Binding-site contacts:
Ligand atom C4A contacts residue ARG174 of chain 1.D at 3.4 Å.
Ligand atom PC contacts residue LYS20 of chain 1.D at 3.3 Å.
Ligand atom O2D contacts residue LYS20 of chain 1.D at 2.8 Å (salt-bridge).
Ligand atom O1C contacts residue LYS20 of chain 1.D at 3.4 Å (salt-bridge).
Ligand atom C5B contacts residue PHE87 of chain 1.D at 3.5 Å (hydrophobic).
Ligand atom N3A contacts residue ARG174 of chain 1.D at 3.5 Å (salt-bridge).
Ligand atom C8A contacts residue THR22 of chain 1.D at 3.0 Å.
Ligand atom O1A contacts residue MET44 of chain 1.D at 3.3 Å.
Ligand atom C2B contacts residue PHE87 of chain 1.D at 3.3 Å (hydrophobic).
Ligand atom O1A contacts residue GLU42 of chain 1.D at 2.7 Å (salt-bridge).
Ligand atom O1A contacts residue TRP47 of chain 1.D at 3.5 Å.
Ligand atom O1D contacts residue GLY19 of chain 1.D at 2.6 Å (h-bond).
Ligand atom O2D contacts residue SER21 of chain 1.D at 2.5 Å (h-bond).
Ligand atom O3C contacts residue GLY17 of chain 1.D at 2.8 Å (h-bond).
Ligand atom C2F contacts residue THR22 of chain 1.D at 3.5 Å.
Ligand atom N1A contacts residue GLY292 of chain 1.D at 3.4 Å (h-bond).
Ligand atom O2C contacts residue LYS20 of chain 1.D at 2.4 Å (salt-bridge).
Ligand atom N3B contacts residue GLN84 of chain 1.D at 3.2 Å (h-bond).
Ligand atom O1D contacts residue GLY17 of chain 1.D at 3.2 Å.
Ligand atom O4B contacts residue GLN84 of chain 1.D at 2.8 Å (h-bond).
Ligand atom O2D contacts residue GLY19 of chain 1.D at 3.2 Å.
Ligand atom N1B contacts residue PHE87 of chain 1.D at 3.3 Å.
Ligand atom N6A contacts residue GLY292 of chain 1.D at 2.8 Å (h-bond).
Ligand atom C6A contacts residue ARG174 of chain 1.D at 3.2 Å.
Ligand atom O1D contacts residue ILE18 of chain 1.D at 3.2 Å (h-bond).
Ligand atom O2E contacts residue THR22 of chain 1.D at 2.7 Å (h-bond).
Ligand atom C4B contacts residue PHE130 of chain 1.D at 3.5 Å (hydrophobic).
Ligand atom N6A contacts residue THR293 of chain 1.D at 3.3 Å.
Ligand atom C6A contacts residue GLY292 of chain 1.D at 3.5 Å.
Ligand atom O3E contacts residue TYR60 of chain 1.D at 2.1 Å (h-bond).
Ligand atom N3B contacts residue PHE130 of chain 1.D at 3.4 Å.
Ligand atom N1A contacts residue ARG174 of chain 1.D at 3.0 Å (salt-bridge).
Ligand atom C2A contacts residue ARG174 of chain 1.D at 3.4 Å.
Ligand atom O1C contacts residue SER21 of chain 1.D at 3.5 Å.
Ligand atom C3E contacts residue TYR60 of chain 1.D at 3.2 Å (hydrophobic).
Ligand atom C6B contacts residue PHE87 of chain 1.D at 3.3 Å (hydrophobic).
Ligand atom C2E contacts residue TYR60 of chain 1.D at 3.3 Å (hydrophobic).
Ligand atom N6A contacts residue PRO294 of chain 1.D at 3.0 Å (h-bond).
Ligand atom C5A contacts residue ARG174 of chain 1.D at 3.3 Å.
Ligand atom O4B contacts residue PHE130 of chain 1.D at 3.5 Å.

The small molecule below binds the protein below.
Small molecule (SMILES): Cc1cn([C@H]2C[C@H](O)[C@@H](CO[P](=O)(O)O[P](=O)(O)O[P](=O)(O)O[P](=O)(O)O[P](=O)(O)OC[C@H]3O[C@@H](n4cnc5c(N)ncnc54)[C@H](O)[C@@H]3O)O2)c(=O)[nH]c1=O

Sequence of chain 1.D:
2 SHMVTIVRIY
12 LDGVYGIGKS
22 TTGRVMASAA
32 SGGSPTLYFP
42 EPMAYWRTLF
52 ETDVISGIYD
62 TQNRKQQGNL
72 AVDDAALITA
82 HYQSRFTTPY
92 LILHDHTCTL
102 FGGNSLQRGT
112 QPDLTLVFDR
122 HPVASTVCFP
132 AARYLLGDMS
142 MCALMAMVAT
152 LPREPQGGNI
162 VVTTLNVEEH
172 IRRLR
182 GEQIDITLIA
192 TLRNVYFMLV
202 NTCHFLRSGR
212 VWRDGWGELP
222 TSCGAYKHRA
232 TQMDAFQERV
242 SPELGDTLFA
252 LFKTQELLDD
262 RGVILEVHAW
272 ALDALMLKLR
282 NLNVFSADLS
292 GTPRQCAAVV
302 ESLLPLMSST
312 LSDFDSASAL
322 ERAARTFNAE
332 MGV